Binding-site contacts:
Ligand atom O5 contacts residue ASN433 of chain 1.B at 2.4 Å (h-bond).
Ligand atom C1 contacts residue ASN433 of chain 1.B at 1.4 Å.
Ligand atom C2 contacts residue ASN433 of chain 1.B at 2.5 Å.
Ligand atom N2 contacts residue ASN433 of chain 1.B at 2.9 Å (h-bond).
Ligand atom C3 contacts residue ASN433 of chain 1.B at 3.8 Å.
Ligand atom C8 contacts residue ASN433 of chain 1.B at 4.5 Å.
Ligand atom C7 contacts residue ASN433 of chain 1.B at 3.3 Å.
Ligand atom C5 contacts residue ASN433 of chain 1.B at 3.7 Å.
Ligand atom O7 contacts residue ASN433 of chain 1.B at 3.3 Å (h-bond).
Ligand atom C4 contacts residue ASN433 of chain 1.B at 4.2 Å.

This protein binds this small molecule.
Small molecule (SMILES): CC(=O)N[C@@H]1[C@@H](O)[C@H](O)[C@@H](CO)O[C@H]1O

Sequence of chain 1.B:
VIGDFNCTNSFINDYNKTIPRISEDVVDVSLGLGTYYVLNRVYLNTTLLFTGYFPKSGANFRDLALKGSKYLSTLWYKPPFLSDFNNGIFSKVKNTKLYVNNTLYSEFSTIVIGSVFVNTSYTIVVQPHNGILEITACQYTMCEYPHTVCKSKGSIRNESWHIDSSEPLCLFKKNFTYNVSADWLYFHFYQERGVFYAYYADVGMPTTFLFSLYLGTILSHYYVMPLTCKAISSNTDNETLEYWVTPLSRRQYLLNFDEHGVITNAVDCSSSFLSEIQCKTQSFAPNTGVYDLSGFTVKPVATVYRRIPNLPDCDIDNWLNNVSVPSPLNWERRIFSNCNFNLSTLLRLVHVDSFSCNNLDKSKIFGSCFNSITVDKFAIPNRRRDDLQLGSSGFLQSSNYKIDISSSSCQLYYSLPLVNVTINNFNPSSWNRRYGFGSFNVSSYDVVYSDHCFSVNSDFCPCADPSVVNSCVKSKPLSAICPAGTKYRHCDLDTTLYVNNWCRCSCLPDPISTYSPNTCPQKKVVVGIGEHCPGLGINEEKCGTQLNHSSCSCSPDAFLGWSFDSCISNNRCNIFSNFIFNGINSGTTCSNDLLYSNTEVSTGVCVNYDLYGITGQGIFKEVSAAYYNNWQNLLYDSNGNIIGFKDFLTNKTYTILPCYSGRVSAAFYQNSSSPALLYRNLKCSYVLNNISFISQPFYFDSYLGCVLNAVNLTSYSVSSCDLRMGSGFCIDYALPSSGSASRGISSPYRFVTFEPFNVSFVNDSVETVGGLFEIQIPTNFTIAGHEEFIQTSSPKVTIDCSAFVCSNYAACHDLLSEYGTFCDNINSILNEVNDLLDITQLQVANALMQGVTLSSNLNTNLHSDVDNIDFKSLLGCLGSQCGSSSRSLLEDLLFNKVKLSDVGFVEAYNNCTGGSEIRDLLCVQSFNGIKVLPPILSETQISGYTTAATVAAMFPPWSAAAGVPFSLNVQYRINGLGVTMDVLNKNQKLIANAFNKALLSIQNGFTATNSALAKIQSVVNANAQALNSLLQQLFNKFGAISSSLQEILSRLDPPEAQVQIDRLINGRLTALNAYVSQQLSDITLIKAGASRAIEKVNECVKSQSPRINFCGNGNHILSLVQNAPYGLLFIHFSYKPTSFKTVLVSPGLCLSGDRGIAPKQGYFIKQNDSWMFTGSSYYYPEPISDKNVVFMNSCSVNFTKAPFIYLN